Sequence of chain 1.E:
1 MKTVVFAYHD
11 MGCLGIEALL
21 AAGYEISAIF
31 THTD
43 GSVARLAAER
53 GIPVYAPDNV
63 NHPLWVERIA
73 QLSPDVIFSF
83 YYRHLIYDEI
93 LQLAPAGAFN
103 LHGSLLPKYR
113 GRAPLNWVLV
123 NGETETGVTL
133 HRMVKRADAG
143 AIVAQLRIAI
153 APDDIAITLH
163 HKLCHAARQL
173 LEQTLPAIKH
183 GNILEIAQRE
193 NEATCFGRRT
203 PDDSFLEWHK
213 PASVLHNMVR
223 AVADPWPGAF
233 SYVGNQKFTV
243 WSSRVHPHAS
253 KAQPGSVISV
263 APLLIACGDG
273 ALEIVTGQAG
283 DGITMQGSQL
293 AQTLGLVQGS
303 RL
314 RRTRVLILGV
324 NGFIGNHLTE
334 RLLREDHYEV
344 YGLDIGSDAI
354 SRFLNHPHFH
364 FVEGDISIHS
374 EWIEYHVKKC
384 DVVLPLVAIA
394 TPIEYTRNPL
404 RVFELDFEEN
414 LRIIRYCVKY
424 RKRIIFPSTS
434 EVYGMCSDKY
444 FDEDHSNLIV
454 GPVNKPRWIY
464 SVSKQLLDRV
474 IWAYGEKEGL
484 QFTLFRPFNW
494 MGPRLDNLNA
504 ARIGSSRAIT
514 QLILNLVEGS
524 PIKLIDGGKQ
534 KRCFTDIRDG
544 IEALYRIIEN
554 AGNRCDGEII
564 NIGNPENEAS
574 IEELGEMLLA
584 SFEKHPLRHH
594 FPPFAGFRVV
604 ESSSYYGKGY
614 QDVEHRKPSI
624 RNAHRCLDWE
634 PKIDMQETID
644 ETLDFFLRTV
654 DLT

Binding-site contacts:
Ligand atom O2' contacts residue GLU434 of chain 1.E at 3.3 Å (salt-bridge).
Ligand atom O2 contacts residue ILE528 of chain 1.E at 2.8 Å (h-bond).
Ligand atom C2 contacts residue ILE528 of chain 1.E at 3.2 Å (hydrophobic).
Ligand atom O'P contacts residue ASN492 of chain 1.E at 3.2 Å (h-bond).
Ligand atom O4' contacts residue THR432 of chain 1.E at 2.6 Å (h-bond).
Ligand atom O1B contacts residue ARG535 of chain 1.E at 3.2 Å (salt-bridge).
Ligand atom C6' contacts residue ASN492 of chain 1.E at 3.2 Å.
Ligand atom C4 contacts residue ILE528 of chain 1.E at 3.6 Å (hydrophobic).
Ligand atom O3D contacts residue TYR613 of chain 1.E at 2.6 Å (h-bond).
Ligand atom O2' contacts residue TYR398 of chain 1.E at 2.7 Å (h-bond).
Ligand atom O'Q contacts residue SER433 of chain 1.E at 2.9 Å (h-bond).
Ligand atom O5D contacts residue ALA511 of chain 1.E at 3.3 Å.
Ligand atom C2' contacts residue ALA393 of chain 1.E at 3.3 Å (hydrophobic).
Ligand atom C2 contacts residue LYS526 of chain 1.E at 3.5 Å.
Ligand atom C5' contacts residue ARG619 of chain 1.E at 3.5 Å.
Ligand atom C3D contacts residue TYR609 of chain 1.E at 3.5 Å (hydrophobic).
Ligand atom O4D contacts residue ILE574 of chain 1.E at 3.2 Å.
Ligand atom O2' contacts residue PRO395 of chain 1.E at 3.1 Å.
Ligand atom O2A contacts residue ARG510 of chain 1.E at 3.1 Å.
Ligand atom O2B contacts residue ARG535 of chain 1.E at 3.0 Å (salt-bridge).
Ligand atom O2 contacts residue LYS526 of chain 1.E at 3.5 Å (salt-bridge).
Ligand atom N3 contacts residue ILE528 of chain 1.E at 3.0 Å.
Ligand atom O2D contacts residue GLN533 of chain 1.E at 3.0 Å (h-bond).
Ligand atom O1A contacts residue ALA511 of chain 1.E at 3.5 Å (h-bond).
Ligand atom O'Q contacts residue ARG619 of chain 1.E at 3.4 Å (salt-bridge).
Ligand atom O3' contacts residue TYR398 of chain 1.E at 3.3 Å (h-bond).
Ligand atom C3' contacts residue GLU434 of chain 1.E at 3.4 Å.
Ligand atom N3 contacts residue LYS526 of chain 1.E at 2.8 Å (salt-bridge).
Ligand atom O2D contacts residue TYR613 of chain 1.E at 3.5 Å (h-bond).
Ligand atom O2 contacts residue LEU527 of chain 1.E at 3.5 Å.
Ligand atom C2' contacts residue TYR398 of chain 1.E at 3.6 Å (hydrophobic).
Ligand atom O2B contacts residue ARG460 of chain 1.E at 3.2 Å (salt-bridge).
Ligand atom O1B contacts residue ARG619 of chain 1.E at 3.4 Å (salt-bridge).
Ligand atom O3' contacts residue TYR463 of chain 1.E at 2.9 Å.
Ligand atom O'Q contacts residue PRO490 of chain 1.E at 3.3 Å (h-bond).
Ligand atom O'Q contacts residue PHE491 of chain 1.E at 3.6 Å.
Ligand atom O'Q contacts residue ASN492 of chain 1.E at 2.6 Å (h-bond).
Ligand atom O4 contacts residue GLN514 of chain 1.E at 3.4 Å.
Ligand atom O1B contacts residue ASN492 of chain 1.E at 2.6 Å (h-bond).
Ligand atom O2' contacts residue ALA393 of chain 1.E at 3.4 Å (h-bond).

The protein below binds the small molecule below.
Small molecule (SMILES): O=C(O)[C@H]1O[C@H](O[P](=O)(O)O[P](=O)(O)OC[C@H]2O[C@@H](n3ccc(=O)[nH]c3=O)[C@H](O)[C@@H]2O)[C@H](O)[C@@H](O)[C@@H]1O